Sequence of chain 1.B:
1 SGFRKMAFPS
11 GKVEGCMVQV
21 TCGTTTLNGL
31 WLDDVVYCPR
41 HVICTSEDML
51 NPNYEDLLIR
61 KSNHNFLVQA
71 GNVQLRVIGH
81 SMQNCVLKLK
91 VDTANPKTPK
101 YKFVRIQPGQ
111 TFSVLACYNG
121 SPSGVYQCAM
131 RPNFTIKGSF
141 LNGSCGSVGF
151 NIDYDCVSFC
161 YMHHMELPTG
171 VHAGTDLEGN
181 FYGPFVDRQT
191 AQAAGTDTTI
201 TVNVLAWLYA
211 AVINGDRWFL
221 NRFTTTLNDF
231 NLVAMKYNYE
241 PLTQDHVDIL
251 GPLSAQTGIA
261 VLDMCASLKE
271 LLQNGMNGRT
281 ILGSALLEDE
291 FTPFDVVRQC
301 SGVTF

This protein binds this small molecule.
Small molecule (SMILES): CC(C)(C)c1ccc(N(C(=O)c2c[nH]cn2)[C@@H](C(=O)NC2CCCCC2)c2cccnc2)cc1

Binding-site contacts:
Ligand atom C16 contacts residue LEU141 of chain 1.B at 3.5 Å (hydrophobic).
Ligand atom C30 contacts residue CYS145 of chain 1.B at 3.4 Å (hydrophobic).
Ligand atom C15 contacts residue ASN142 of chain 1.B at 3.1 Å.
Ligand atom C33 contacts residue THR26 of chain 1.B at 3.7 Å.
Ligand atom C29 contacts residue HIS164 of chain 1.B at 3.4 Å.
Ligand atom N32 contacts residue THR25 of chain 1.B at 3.7 Å.
Ligand atom C26 contacts residue ASP187 of chain 1.B at 3.8 Å.
Ligand atom C17 contacts residue GLU166 of chain 1.B at 3.8 Å.
Ligand atom C28 contacts residue HIS41 of chain 1.B at 3.6 Å.
Ligand atom C16 contacts residue PHE140 of chain 1.B at 3.7 Å (hydrophobic).
Ligand atom N18 contacts residue SER144 of chain 1.B at 3.5 Å (h-bond).
Ligand atom C02 contacts residue CYS145 of chain 1.B at 3.6 Å (hydrophobic).
Ligand atom C31 contacts residue HIS41 of chain 1.B at 3.6 Å.
Ligand atom C25 contacts residue GLN189 of chain 1.B at 3.7 Å.
Ligand atom N18 contacts residue HIS163 of chain 1.B at 3.0 Å (h-bond).
Ligand atom C33 contacts residue THR25 of chain 1.B at 3.9 Å.
Ligand atom O01 contacts residue GLY143 of chain 1.B at 3.0 Å (h-bond).
Ligand atom C17 contacts residue SER144 of chain 1.B at 3.6 Å.
Ligand atom C26 contacts residue HIS41 of chain 1.B at 3.8 Å.
Ligand atom O13 contacts residue GLU166 of chain 1.B at 3.0 Å (salt-bridge).
Ligand atom C29 contacts residue CYS145 of chain 1.B at 3.9 Å (hydrophobic).
Ligand atom C29 contacts residue HIS41 of chain 1.B at 3.8 Å.
Ligand atom C19 contacts residue HIS163 of chain 1.B at 3.8 Å.
Ligand atom C16 contacts residue GLU166 of chain 1.B at 3.7 Å.
Ligand atom O01 contacts residue ASN142 of chain 1.B at 3.2 Å.
Ligand atom C07 contacts residue GLU166 of chain 1.B at 3.7 Å.
Ligand atom O13 contacts residue MET165 of chain 1.B at 3.5 Å.
Ligand atom C17 contacts residue PHE140 of chain 1.B at 3.5 Å (hydrophobic).
Ligand atom N34 contacts residue GLY143 of chain 1.B at 3.5 Å (h-bond).
Ligand atom C16 contacts residue ASN142 of chain 1.B at 3.7 Å.
Ligand atom N32 contacts residue HIS41 of chain 1.B at 3.8 Å.
Ligand atom N34 contacts residue CYS145 of chain 1.B at 3.8 Å.
Ligand atom C19 contacts residue GLU166 of chain 1.B at 3.9 Å.
Ligand atom C31 contacts residue CYS145 of chain 1.B at 3.8 Å (hydrophobic).
Ligand atom C17 contacts residue HIS163 of chain 1.B at 3.8 Å.
Ligand atom C17 contacts residue LEU141 of chain 1.B at 3.5 Å (hydrophobic).
Ligand atom C14 contacts residue ASN142 of chain 1.B at 3.9 Å.
Ligand atom C25 contacts residue ARG188 of chain 1.B at 3.9 Å.
Ligand atom C10 contacts residue GLN189 of chain 1.B at 3.7 Å.
Ligand atom C28 contacts residue HIS164 of chain 1.B at 3.7 Å.